Binding-site contacts:
Ligand atom C5 contacts residue ASN12 of chain 2.D at 4.1 Å.
Ligand atom O7 contacts residue ASN12 of chain 2.D at 3.6 Å.
Ligand atom N2 contacts residue ASN12 of chain 2.D at 3.8 Å.
Ligand atom O5 contacts residue ASN12 of chain 2.D at 2.7 Å (h-bond).
Ligand atom C1 contacts residue ASN12 of chain 2.D at 2.2 Å.
Ligand atom C7 contacts residue ASN12 of chain 2.D at 3.9 Å.
Ligand atom C2 contacts residue ASN12 of chain 2.D at 3.3 Å.

The small molecule below binds the protein below.
Small molecule (SMILES): CC(=O)N[C@H]1[C@H](O[C@H]2[C@H](O)[C@@H](NC(C)=O)CO[C@@H]2CO)O[C@H](CO)[C@@H](O)[C@@H]1O

Sequence of chain 2.D:
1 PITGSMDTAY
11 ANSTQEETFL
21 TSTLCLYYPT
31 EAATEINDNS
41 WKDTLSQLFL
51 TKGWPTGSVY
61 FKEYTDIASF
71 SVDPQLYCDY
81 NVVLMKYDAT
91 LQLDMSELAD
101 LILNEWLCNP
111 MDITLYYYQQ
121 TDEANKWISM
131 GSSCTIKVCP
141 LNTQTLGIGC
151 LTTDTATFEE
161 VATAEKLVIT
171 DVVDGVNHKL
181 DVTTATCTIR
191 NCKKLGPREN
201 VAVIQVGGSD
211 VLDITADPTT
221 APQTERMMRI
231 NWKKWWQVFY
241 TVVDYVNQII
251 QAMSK